Binding-site contacts:
Ligand atom O7 contacts residue VAL153 of chain 3.A at 4.0 Å.
Ligand atom C8 contacts residue ALA131 of chain 3.A at 3.8 Å (hydrophobic).
Ligand atom N2 contacts residue ASN62 of chain 3.B at 3.0 Å (h-bond).
Ligand atom C4 contacts residue ASN62 of chain 3.B at 4.2 Å.
Ligand atom C8 contacts residue THR65 of chain 3.B at 3.5 Å.
Ligand atom C3 contacts residue ASN62 of chain 3.B at 3.8 Å.
Ligand atom O3 contacts residue GLU129 of chain 3.A at 3.9 Å.
Ligand atom C8 contacts residue PRO8 of chain 3.B at 3.6 Å (hydrophobic).
Ligand atom C5 contacts residue GLU129 of chain 3.A at 3.7 Å.
Ligand atom O3 contacts residue GOL1 of chain 3.M at 4.1 Å.
Ligand atom C3 contacts residue GOL1 of chain 3.M at 3.3 Å.
Ligand atom N2 contacts residue GLU129 of chain 3.A at 4.2 Å.
Ligand atom C2 contacts residue GOL1 of chain 3.M at 3.6 Å.
Ligand atom C8 contacts residue GLU129 of chain 3.A at 3.4 Å.
Ligand atom C6 contacts residue GLU129 of chain 3.A at 3.8 Å.
Ligand atom C1 contacts residue ASN62 of chain 3.B at 1.4 Å.
Ligand atom C7 contacts residue ASN62 of chain 3.B at 3.5 Å.
Ligand atom C1 contacts residue GOL1 of chain 3.M at 3.2 Å.
Ligand atom O6 contacts residue GLU129 of chain 3.A at 3.8 Å.
Ligand atom C5 contacts residue GLN7 of chain 3.B at 3.8 Å.
Ligand atom O7 contacts residue LEU43 of chain 3.A at 3.8 Å.
Ligand atom C8 contacts residue GLY130 of chain 3.A at 3.9 Å.
Ligand atom C4 contacts residue GOL1 of chain 3.M at 4.2 Å.
Ligand atom C1 contacts residue GLN7 of chain 3.B at 3.6 Å.
Ligand atom C7 contacts residue GOL1 of chain 3.M at 4.1 Å.
Ligand atom C5 contacts residue ASN62 of chain 3.B at 3.6 Å.
Ligand atom O7 contacts residue ALA131 of chain 3.A at 4.1 Å.
Ligand atom C2 contacts residue ASN62 of chain 3.B at 2.5 Å.
Ligand atom O6 contacts residue LEU28 of chain 2.B at 4.2 Å.
Ligand atom O6 contacts residue PRO8 of chain 3.B at 3.7 Å.
Ligand atom O5 contacts residue ASN62 of chain 3.B at 2.3 Å (h-bond).
Ligand atom O6 contacts residue GLN7 of chain 3.B at 2.3 Å (h-bond).
Ligand atom O6 contacts residue LYS128 of chain 3.A at 4.0 Å.
Ligand atom C6 contacts residue GLN7 of chain 3.B at 3.4 Å.
Ligand atom C8 contacts residue VAL153 of chain 3.A at 3.9 Å (hydrophobic).
Ligand atom N2 contacts residue GOL1 of chain 3.M at 3.1 Å (h-bond).
Ligand atom C7 contacts residue GLU129 of chain 3.A at 3.8 Å.
Ligand atom O7 contacts residue ASN62 of chain 3.B at 3.7 Å.
Ligand atom O5 contacts residue GLN7 of chain 3.B at 2.8 Å (h-bond).
Ligand atom C8 contacts residue TRP30 of chain 2.B at 4.0 Å (hydrophobic).

Sequence of chain 2.B:
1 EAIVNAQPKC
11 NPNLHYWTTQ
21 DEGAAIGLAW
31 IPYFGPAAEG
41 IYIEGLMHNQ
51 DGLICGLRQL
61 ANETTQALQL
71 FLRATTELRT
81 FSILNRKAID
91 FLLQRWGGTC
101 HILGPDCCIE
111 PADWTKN

Sequence of chain 3.B:
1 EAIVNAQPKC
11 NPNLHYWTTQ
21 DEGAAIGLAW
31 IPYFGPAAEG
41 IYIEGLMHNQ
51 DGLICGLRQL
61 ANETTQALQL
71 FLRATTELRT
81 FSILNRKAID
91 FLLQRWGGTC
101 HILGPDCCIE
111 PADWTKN

Sequence of chain 3.A:
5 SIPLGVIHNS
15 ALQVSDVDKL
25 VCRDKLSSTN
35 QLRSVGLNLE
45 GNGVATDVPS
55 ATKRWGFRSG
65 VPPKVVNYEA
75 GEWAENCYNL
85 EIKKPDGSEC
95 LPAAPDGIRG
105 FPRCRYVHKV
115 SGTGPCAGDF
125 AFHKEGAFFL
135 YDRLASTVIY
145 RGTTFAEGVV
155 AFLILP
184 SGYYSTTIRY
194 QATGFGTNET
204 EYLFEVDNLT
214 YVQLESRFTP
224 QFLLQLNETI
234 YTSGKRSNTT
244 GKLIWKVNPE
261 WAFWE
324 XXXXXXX

A small-molecule ligand and the protein it binds are described below.
Small molecule (SMILES): CC(=O)N[C@H]1[C@H](O[C@H]2[C@H](O)[C@@H](NC(C)=O)CO[C@@H]2CO)O[C@H](CO)[C@@H](O[C@@H]2O[C@H](CO[C@H]3O[C@H](CO)[C@@H](O)[C@H](O)[C@@H]3O)[C@@H](O)[C@H](O[C@H]3O[C@H](CO)[C@@H](O)[C@H](O)[C@@H]3O)[C@@H]2O)[C@@H]1O